A protein and the small-molecule ligand that binds it are described below.
Small molecule (SMILES): CC(=O)N[C@@H]1[C@@H](O)[C@H](O)[C@@H](CO)O[C@H]1O

Binding-site contacts:
Ligand atom N2 contacts residue ASN269 of chain 1.F at 2.8 Å (h-bond).
Ligand atom C5 contacts residue ASN269 of chain 1.F at 3.0 Å.
Ligand atom O3 contacts residue ASN269 of chain 1.F at 4.4 Å.
Ligand atom C8 contacts residue TRP97 of chain 1.F at 4.0 Å (hydrophobic).
Ligand atom O4 contacts residue TRP97 of chain 1.F at 3.8 Å.
Ligand atom C3 contacts residue TRP97 of chain 1.F at 2.7 Å (hydrophobic).
Ligand atom C8 contacts residue PRO99 of chain 1.F at 3.9 Å (hydrophobic).
Ligand atom O7 contacts residue ASN269 of chain 1.F at 3.4 Å (h-bond).
Ligand atom C4 contacts residue TRP97 of chain 1.F at 4.1 Å (hydrophobic).
Ligand atom O3 contacts residue PRO95 of chain 1.F at 4.4 Å.
Ligand atom C1 contacts residue TRP97 of chain 1.F at 4.2 Å (hydrophobic).
Ligand atom C3 contacts residue ASN269 of chain 1.F at 3.1 Å.
Ligand atom O5 contacts residue ASN269 of chain 1.F at 2.4 Å (h-bond).
Ligand atom O3 contacts residue TRP97 of chain 1.F at 2.5 Å (h-bond).
Ligand atom C4 contacts residue ASN269 of chain 1.F at 3.7 Å.
Ligand atom C2 contacts residue ASN269 of chain 1.F at 2.5 Å.
Ligand atom N2 contacts residue TRP97 of chain 1.F at 2.4 Å (h-bond).
Ligand atom C7 contacts residue TRP97 of chain 1.F at 3.3 Å (hydrophobic).
Ligand atom C2 contacts residue TRP97 of chain 1.F at 3.1 Å (hydrophobic).
Ligand atom C1 contacts residue ASN269 of chain 1.F at 1.4 Å.
Ligand atom O7 contacts residue TRP97 of chain 1.F at 3.8 Å.
Ligand atom C7 contacts residue ASN269 of chain 1.F at 3.5 Å.
Ligand atom C6 contacts residue ASN269 of chain 1.F at 4.3 Å.

Sequence of chain 1.F:
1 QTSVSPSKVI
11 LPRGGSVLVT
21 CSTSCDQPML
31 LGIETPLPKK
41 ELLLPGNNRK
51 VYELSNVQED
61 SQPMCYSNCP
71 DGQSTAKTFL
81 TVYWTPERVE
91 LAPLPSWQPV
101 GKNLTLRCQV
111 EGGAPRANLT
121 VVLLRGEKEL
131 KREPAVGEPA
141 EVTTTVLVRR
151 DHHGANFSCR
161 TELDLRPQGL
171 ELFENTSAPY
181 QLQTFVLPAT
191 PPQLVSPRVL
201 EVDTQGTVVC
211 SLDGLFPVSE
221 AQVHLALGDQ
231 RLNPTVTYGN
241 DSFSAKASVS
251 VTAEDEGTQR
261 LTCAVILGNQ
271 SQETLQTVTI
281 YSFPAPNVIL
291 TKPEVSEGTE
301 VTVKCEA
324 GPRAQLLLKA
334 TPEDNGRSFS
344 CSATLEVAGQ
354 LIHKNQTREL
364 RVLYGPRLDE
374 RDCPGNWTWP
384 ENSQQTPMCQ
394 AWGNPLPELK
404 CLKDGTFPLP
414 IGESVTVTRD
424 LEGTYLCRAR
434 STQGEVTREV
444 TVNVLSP